Sequence of chain 1.C:
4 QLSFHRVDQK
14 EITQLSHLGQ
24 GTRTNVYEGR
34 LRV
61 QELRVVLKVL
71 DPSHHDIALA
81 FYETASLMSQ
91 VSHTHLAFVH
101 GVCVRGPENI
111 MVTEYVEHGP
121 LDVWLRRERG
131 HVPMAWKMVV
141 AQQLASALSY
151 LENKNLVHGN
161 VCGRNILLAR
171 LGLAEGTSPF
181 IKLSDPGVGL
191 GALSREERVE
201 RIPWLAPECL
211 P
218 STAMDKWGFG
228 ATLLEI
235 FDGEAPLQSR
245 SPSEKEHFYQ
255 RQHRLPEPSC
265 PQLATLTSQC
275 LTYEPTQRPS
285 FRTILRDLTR

A small-molecule ligand and the protein it binds are described below.
Small molecule (SMILES): CNc1cc(Nc2cccnc2OC)nc2c(C(=O)NC3CC3)cnn12

Binding-site contacts:
Ligand atom C3 contacts residue LEU21 of chain 1.C at 3.2 Å (hydrophobic).
Ligand atom N16 contacts residue VAL116 of chain 1.C at 3.1 Å (h-bond).
Ligand atom C19 contacts residue LEU167 of chain 1.C at 3.8 Å (hydrophobic).
Ligand atom N9 contacts residue LEU21 of chain 1.C at 3.6 Å.
Ligand atom N9 contacts residue PRO120 of chain 1.C at 3.6 Å.
Ligand atom C21 contacts residue LYS68 of chain 1.C at 3.8 Å.
Ligand atom N13 contacts residue VAL116 of chain 1.C at 2.9 Å (h-bond).
Ligand atom C11 contacts residue LEU21 of chain 1.C at 3.8 Å (hydrophobic).
Ligand atom C21 contacts residue LEU167 of chain 1.C at 3.7 Å (hydrophobic).
Ligand atom C26 contacts residue SER184 of chain 1.C at 3.5 Å.
Ligand atom O2 contacts residue PRO120 of chain 1.C at 3.6 Å.
Ligand atom C5 contacts residue GLN23 of chain 1.C at 3.5 Å.
Ligand atom C14 contacts residue GLU117 of chain 1.C at 3.4 Å.
Ligand atom C5 contacts residue GLY22 of chain 1.C at 3.5 Å.
Ligand atom N16 contacts residue GLU114 of chain 1.C at 3.7 Å.
Ligand atom N15 contacts residue VAL66 of chain 1.C at 3.8 Å.
Ligand atom C17 contacts residue LEU167 of chain 1.C at 3.4 Å (hydrophobic).
Ligand atom C18 contacts residue LEU167 of chain 1.C at 3.5 Å (hydrophobic).
Ligand atom O2 contacts residue LEU21 of chain 1.C at 3.5 Å (h-bond).
Ligand atom C24 contacts residue LYS68 of chain 1.C at 3.4 Å.
Ligand atom C10 contacts residue PRO120 of chain 1.C at 3.6 Å (hydrophobic).
Ligand atom C6 contacts residue GLY22 of chain 1.C at 3.6 Å.
Ligand atom C26 contacts residue ARG164 of chain 1.C at 3.7 Å.
Ligand atom C26 contacts residue ASN165 of chain 1.C at 3.2 Å.
Ligand atom O22 contacts residue LYS68 of chain 1.C at 2.9 Å (salt-bridge).
Ligand atom C17 contacts residue GLU114 of chain 1.C at 3.2 Å.
Ligand atom O22 contacts residue LEU167 of chain 1.C at 3.5 Å.
Ligand atom O22 contacts residue SER184 of chain 1.C at 3.5 Å (h-bond).
Ligand atom C3 contacts residue PRO120 of chain 1.C at 3.7 Å (hydrophobic).
Ligand atom C14 contacts residue VAL116 of chain 1.C at 3.4 Å (hydrophobic).
Ligand atom C17 contacts residue VAL116 of chain 1.C at 3.8 Å (hydrophobic).
Ligand atom C14 contacts residue TYR115 of chain 1.C at 3.3 Å (hydrophobic).
Ligand atom C12 contacts residue VAL116 of chain 1.C at 3.7 Å (hydrophobic).
Ligand atom C6 contacts residue GLN23 of chain 1.C at 3.8 Å.
Ligand atom N13 contacts residue TYR115 of chain 1.C at 3.6 Å.
Ligand atom N16 contacts residue VAL66 of chain 1.C at 3.7 Å.
Ligand atom C8 contacts residue LEU21 of chain 1.C at 3.4 Å (hydrophobic).
Ligand atom N4 contacts residue LEU21 of chain 1.C at 3.5 Å (h-bond).
Ligand atom C8 contacts residue PRO120 of chain 1.C at 3.8 Å (hydrophobic).
Ligand atom N16 contacts residue TYR115 of chain 1.C at 3.8 Å.